Sequence of chain 7.A:
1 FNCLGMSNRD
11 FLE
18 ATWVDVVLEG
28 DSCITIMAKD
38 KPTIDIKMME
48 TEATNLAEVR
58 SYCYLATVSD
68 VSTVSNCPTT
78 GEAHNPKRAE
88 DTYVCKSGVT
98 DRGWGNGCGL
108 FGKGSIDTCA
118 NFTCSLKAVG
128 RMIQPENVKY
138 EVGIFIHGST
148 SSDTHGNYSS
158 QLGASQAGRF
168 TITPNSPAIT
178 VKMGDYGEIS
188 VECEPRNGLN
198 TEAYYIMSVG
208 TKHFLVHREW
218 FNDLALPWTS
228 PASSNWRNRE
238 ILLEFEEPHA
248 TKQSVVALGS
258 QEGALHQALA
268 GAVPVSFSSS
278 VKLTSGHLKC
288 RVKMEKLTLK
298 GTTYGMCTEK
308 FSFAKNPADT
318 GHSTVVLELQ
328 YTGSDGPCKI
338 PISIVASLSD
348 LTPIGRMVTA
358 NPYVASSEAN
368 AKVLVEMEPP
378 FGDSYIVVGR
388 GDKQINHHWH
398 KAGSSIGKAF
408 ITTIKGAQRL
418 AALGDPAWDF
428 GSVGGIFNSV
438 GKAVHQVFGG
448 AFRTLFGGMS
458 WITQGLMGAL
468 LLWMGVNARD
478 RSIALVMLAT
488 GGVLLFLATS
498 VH

A protein and the small-molecule ligand that binds it are described below.
Small molecule (SMILES): CC(=O)N[C@@H]1[C@@H](O)[C@H](O)[C@@H](CO)O[C@H]1O

Binding-site contacts:
Ligand atom C2 contacts residue ASN154 of chain 7.A at 2.5 Å.
Ligand atom C1 contacts residue SER156 of chain 7.A at 3.3 Å.
Ligand atom C2 contacts residue SER156 of chain 7.A at 4.3 Å.
Ligand atom C5 contacts residue ASN154 of chain 7.A at 3.6 Å.
Ligand atom C7 contacts residue ASN154 of chain 7.A at 3.4 Å.
Ligand atom O7 contacts residue ASN154 of chain 7.A at 3.6 Å.
Ligand atom C8 contacts residue ASN154 of chain 7.A at 3.9 Å.
Ligand atom N2 contacts residue ASN154 of chain 7.A at 3.0 Å (h-bond).
Ligand atom C5 contacts residue SER156 of chain 7.A at 3.9 Å.
Ligand atom C1 contacts residue ASN154 of chain 7.A at 1.4 Å.
Ligand atom O5 contacts residue ASN154 of chain 7.A at 2.4 Å (h-bond).
Ligand atom C3 contacts residue ASN154 of chain 7.A at 3.9 Å.
Ligand atom C4 contacts residue ASN154 of chain 7.A at 4.2 Å.
Ligand atom N2 contacts residue SER156 of chain 7.A at 4.2 Å.
Ligand atom O5 contacts residue SER156 of chain 7.A at 3.9 Å.